This protein binds this small molecule.
Small molecule (SMILES): Cc1cc(C(N)=O)ccc1-n1nc(C(C)C)c2c(-n3cnc(-c4cnn(C)c4)c3)ccnc21

Sequence of chain 1.A:
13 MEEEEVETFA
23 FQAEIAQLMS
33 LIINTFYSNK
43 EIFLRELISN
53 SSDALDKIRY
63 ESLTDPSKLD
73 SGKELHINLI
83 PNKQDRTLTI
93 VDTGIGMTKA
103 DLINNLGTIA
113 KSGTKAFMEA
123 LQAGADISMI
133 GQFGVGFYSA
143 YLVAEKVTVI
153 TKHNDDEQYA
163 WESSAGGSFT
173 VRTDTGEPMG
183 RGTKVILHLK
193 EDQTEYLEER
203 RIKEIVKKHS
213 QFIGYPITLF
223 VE

Binding-site contacts:
Ligand atom C6 contacts residue ILE105 of chain 1.A at 3.3 Å (hydrophobic).
Ligand atom C23 contacts residue GLY136 of chain 1.A at 3.6 Å.
Ligand atom N8 contacts residue TYR140 of chain 1.A at 2.7 Å (h-bond).
Ligand atom N15 contacts residue MET99 of chain 1.A at 3.6 Å (h-bond).
Ligand atom C31 contacts residue THR185 of chain 1.A at 3.8 Å.
Ligand atom N3 contacts residue PHE23 of chain 1.A at 3.8 Å.
Ligand atom C4 contacts residue TYR140 of chain 1.A at 3.7 Å (hydrophobic).
Ligand atom O32 contacts residue THR185 of chain 1.A at 3.5 Å.
Ligand atom C29 contacts residue ASN52 of chain 1.A at 3.8 Å.
Ligand atom C31 contacts residue ASP94 of chain 1.A at 3.7 Å.
Ligand atom N2 contacts residue ILE105 of chain 1.A at 3.5 Å (h-bond).
Ligand atom C1 contacts residue ILE105 of chain 1.A at 3.2 Å (hydrophobic).
Ligand atom C11 contacts residue TRP163 of chain 1.A at 3.7 Å (hydrophobic).
Ligand atom N8 contacts residue PHE23 of chain 1.A at 3.8 Å.
Ligand atom C6 contacts residue GLY109 of chain 1.A at 3.4 Å.
Ligand atom N10 contacts residue TRP163 of chain 1.A at 3.8 Å.
Ligand atom C6 contacts residue PHE171 of chain 1.A at 3.6 Å (hydrophobic).
Ligand atom C11 contacts residue LEU104 of chain 1.A at 3.3 Å (hydrophobic).
Ligand atom N33 contacts residue ALA56 of chain 1.A at 3.2 Å.
Ligand atom N33 contacts residue ASP94 of chain 1.A at 3.8 Å.
Ligand atom O32 contacts residue ASP94 of chain 1.A at 2.8 Å (salt-bridge).
Ligand atom C9 contacts residue TYR140 of chain 1.A at 3.3 Å (hydrophobic).
Ligand atom C13 contacts residue PHE139 of chain 1.A at 3.8 Å (hydrophobic).
Ligand atom C24 contacts residue ASN52 of chain 1.A at 3.8 Å.
Ligand atom N33 contacts residue THR185 of chain 1.A at 3.7 Å.
Ligand atom C5 contacts residue GLY109 of chain 1.A at 3.7 Å.
Ligand atom N20 contacts residue PHE139 of chain 1.A at 3.7 Å.
Ligand atom C4 contacts residue PHE23 of chain 1.A at 3.5 Å (hydrophobic).
Ligand atom N2 contacts residue GLY109 of chain 1.A at 3.4 Å.
Ligand atom C22 contacts residue TYR140 of chain 1.A at 3.5 Å (hydrophobic).
Ligand atom C6 contacts residue LEU104 of chain 1.A at 3.5 Å (hydrophobic).
Ligand atom N3 contacts residue GLY109 of chain 1.A at 3.6 Å.
Ligand atom C17 contacts residue TRP163 of chain 1.A at 3.6 Å (hydrophobic).
Ligand atom C25 contacts residue MET99 of chain 1.A at 3.6 Å (hydrophobic).
Ligand atom N19 contacts residue PHE139 of chain 1.A at 3.5 Å.
Ligand atom C7 contacts residue TYR140 of chain 1.A at 3.8 Å (hydrophobic).
Ligand atom C9 contacts residue TRP163 of chain 1.A at 3.6 Å (hydrophobic).
Ligand atom C29 contacts residue PHE139 of chain 1.A at 3.7 Å (hydrophobic).
Ligand atom C16 contacts residue LEU104 of chain 1.A at 3.6 Å (hydrophobic).
Ligand atom N2 contacts residue PHE171 of chain 1.A at 3.7 Å.